This small molecule binds to this protein.
Small molecule (SMILES): CC(=O)N[C@@H]1[C@@H](O)[C@H](O)[C@@H](CO)O[C@H]1O

Binding-site contacts:
Ligand atom C8 contacts residue ASN606 of chain 1.D at 4.1 Å.
Ligand atom N2 contacts residue ASN606 of chain 1.D at 3.6 Å.
Ligand atom O5 contacts residue ASN606 of chain 1.D at 4.0 Å.
Ligand atom C8 contacts residue ARG591 of chain 1.D at 4.1 Å.
Ligand atom O7 contacts residue ASN606 of chain 1.D at 2.3 Å (h-bond).
Ligand atom C1 contacts residue ASN606 of chain 1.D at 3.2 Å.
Ligand atom C2 contacts residue ASN606 of chain 1.D at 3.6 Å.
Ligand atom C7 contacts residue ASN606 of chain 1.D at 3.1 Å.
Ligand atom C7 contacts residue ARG591 of chain 1.D at 4.4 Å.
Ligand atom O7 contacts residue ARG591 of chain 1.D at 3.7 Å.

Sequence of chain 1.D:
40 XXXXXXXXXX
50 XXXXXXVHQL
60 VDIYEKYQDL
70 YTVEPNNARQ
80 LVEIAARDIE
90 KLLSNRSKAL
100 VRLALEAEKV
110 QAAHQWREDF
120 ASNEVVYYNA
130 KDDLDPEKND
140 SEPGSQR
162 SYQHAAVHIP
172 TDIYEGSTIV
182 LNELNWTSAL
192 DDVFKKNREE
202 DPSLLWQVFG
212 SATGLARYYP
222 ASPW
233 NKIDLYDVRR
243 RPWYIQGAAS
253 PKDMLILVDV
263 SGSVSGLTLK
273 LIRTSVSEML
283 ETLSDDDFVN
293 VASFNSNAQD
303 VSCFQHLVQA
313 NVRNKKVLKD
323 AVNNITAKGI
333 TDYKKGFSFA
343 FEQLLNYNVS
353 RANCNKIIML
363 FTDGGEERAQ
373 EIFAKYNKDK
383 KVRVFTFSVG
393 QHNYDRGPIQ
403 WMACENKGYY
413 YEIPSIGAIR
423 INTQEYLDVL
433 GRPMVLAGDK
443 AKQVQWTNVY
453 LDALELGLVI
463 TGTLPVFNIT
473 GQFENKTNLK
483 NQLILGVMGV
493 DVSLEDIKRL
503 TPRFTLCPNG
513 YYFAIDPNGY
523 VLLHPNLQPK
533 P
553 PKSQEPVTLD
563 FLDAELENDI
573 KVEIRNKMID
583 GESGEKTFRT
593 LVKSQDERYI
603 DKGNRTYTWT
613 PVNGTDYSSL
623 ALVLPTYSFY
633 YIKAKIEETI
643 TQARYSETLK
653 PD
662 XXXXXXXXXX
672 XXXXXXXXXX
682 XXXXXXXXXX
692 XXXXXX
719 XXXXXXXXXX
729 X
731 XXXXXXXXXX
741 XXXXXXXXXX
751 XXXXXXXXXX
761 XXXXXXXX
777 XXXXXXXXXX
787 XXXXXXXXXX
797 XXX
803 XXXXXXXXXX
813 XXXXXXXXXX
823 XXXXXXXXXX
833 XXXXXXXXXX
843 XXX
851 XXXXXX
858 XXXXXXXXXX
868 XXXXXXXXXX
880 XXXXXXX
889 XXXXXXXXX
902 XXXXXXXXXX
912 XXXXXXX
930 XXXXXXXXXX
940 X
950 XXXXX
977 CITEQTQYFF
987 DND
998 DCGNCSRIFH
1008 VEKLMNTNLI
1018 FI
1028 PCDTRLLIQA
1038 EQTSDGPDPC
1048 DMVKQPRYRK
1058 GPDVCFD